Binding-site contacts:
Ligand atom N1 contacts residue TRP193 of chain 1.A at 4.0 Å.
Ligand atom C12 contacts residue CYS173 of chain 1.A at 3.9 Å (hydrophobic).
Ligand atom C3 contacts residue GLY196 of chain 1.A at 3.4 Å.
Ligand atom C1 contacts residue ASP171 of chain 1.A at 3.5 Å.
Ligand atom N3 contacts residue GLY194 of chain 1.A at 3.7 Å.
Ligand atom C6 contacts residue SER177 of chain 1.A at 3.2 Å.
Ligand atom C3 contacts residue GLY194 of chain 1.A at 3.5 Å.
Ligand atom C13 contacts residue TRP193 of chain 1.A at 4.0 Å (hydrophobic).
Ligand atom C3 contacts residue TRP193 of chain 1.A at 4.0 Å (hydrophobic).
Ligand atom C13 contacts residue VAL191 of chain 1.A at 3.8 Å (hydrophobic).
Ligand atom C2 contacts residue GLY194 of chain 1.A at 3.7 Å.
Ligand atom C5 contacts residue GLN174 of chain 1.A at 4.0 Å.
Ligand atom C2 contacts residue SER172 of chain 1.A at 3.9 Å.
Ligand atom O1 contacts residue HIS40 of chain 1.A at 4.0 Å.
Ligand atom C12 contacts residue VAL191 of chain 1.A at 3.7 Å (hydrophobic).
Ligand atom C1 contacts residue SER172 of chain 1.A at 3.3 Å.
Ligand atom N1 contacts residue GLY204 of chain 1.A at 3.3 Å.
Ligand atom C8 contacts residue HIS40 of chain 1.A at 3.8 Å.
Ligand atom N2 contacts residue SER177 of chain 1.A at 3.9 Å.
Ligand atom N3 contacts residue ASP171 of chain 1.A at 2.8 Å (salt-bridge).
Ligand atom O1 contacts residue SER177 of chain 1.A at 3.7 Å.
Ligand atom N3 contacts residue SER172 of chain 1.A at 3.5 Å (h-bond).
Ligand atom C1 contacts residue TRP193 of chain 1.A at 3.9 Å (hydrophobic).
Ligand atom N3 contacts residue GLY196 of chain 1.A at 2.9 Å (h-bond).
Ligand atom C7 contacts residue GLN174 of chain 1.A at 3.8 Å.
Ligand atom C1 contacts residue GLY196 of chain 1.A at 3.9 Å.
Ligand atom C11 contacts residue GLN174 of chain 1.A at 3.6 Å.
Ligand atom C13 contacts residue SER172 of chain 1.A at 3.7 Å.
Ligand atom C1 contacts residue GLY194 of chain 1.A at 3.9 Å.
Ligand atom C12 contacts residue TRP193 of chain 1.A at 4.0 Å (hydrophobic).
Ligand atom C6 contacts residue GLN174 of chain 1.A at 4.0 Å.
Ligand atom N1 contacts residue SER172 of chain 1.A at 2.9 Å (h-bond).
Ligand atom C9 contacts residue HIS40 of chain 1.A at 3.9 Å.
Ligand atom C4 contacts residue GLN174 of chain 1.A at 3.3 Å.
Ligand atom C4 contacts residue GLY194 of chain 1.A at 4.0 Å.
Ligand atom N2 contacts residue GLN174 of chain 1.A at 3.4 Å (h-bond).
Ligand atom C2 contacts residue TRP193 of chain 1.A at 3.8 Å (hydrophobic).
Ligand atom N1 contacts residue ASP171 of chain 1.A at 2.9 Å (salt-bridge).
Ligand atom O1 contacts residue GLN174 of chain 1.A at 4.1 Å.
Ligand atom N3 contacts residue CYS197 of chain 1.A at 3.8 Å.

This small molecule binds to this protein.
Small molecule (SMILES): [H]/N=C(\N)c1ccc(/C=N/O[C@H]2CCCCO2)cc1

Sequence of chain 1.A:
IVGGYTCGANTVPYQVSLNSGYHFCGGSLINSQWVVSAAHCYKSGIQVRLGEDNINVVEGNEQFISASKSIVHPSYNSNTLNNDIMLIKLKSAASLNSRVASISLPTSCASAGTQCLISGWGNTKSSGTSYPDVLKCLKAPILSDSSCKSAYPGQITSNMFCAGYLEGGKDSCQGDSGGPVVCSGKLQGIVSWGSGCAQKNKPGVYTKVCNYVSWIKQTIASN